Binding-site contacts:
Ligand atom C2 contacts residue ILE208 of chain 1.D at 4.5 Å (hydrophobic).
Ligand atom O3 contacts residue ASN223 of chain 1.D at 2.8 Å (h-bond).
Ligand atom C3 contacts residue ILE208 of chain 1.D at 4.3 Å (hydrophobic).
Ligand atom C2 contacts residue GLU207 of chain 1.D at 4.0 Å.
Ligand atom O3 contacts residue LEU224 of chain 1.D at 3.3 Å.
Ligand atom O3 contacts residue ILE208 of chain 1.D at 3.3 Å.
Ligand atom C3 contacts residue ASN223 of chain 1.D at 3.2 Å.
Ligand atom O3 contacts residue TYR225 of chain 1.D at 3.1 Å (h-bond).
Ligand atom C1 contacts residue TYR225 of chain 1.D at 3.8 Å (hydrophobic).
Ligand atom C2 contacts residue TYR225 of chain 1.D at 4.2 Å (hydrophobic).
Ligand atom C3 contacts residue LEU224 of chain 1.D at 4.4 Å (hydrophobic).
Ligand atom C2 contacts residue ASN223 of chain 1.D at 4.5 Å.
Ligand atom C3 contacts residue TYR225 of chain 1.D at 3.5 Å (hydrophobic).

A small-molecule ligand and the protein it binds are described below.
Small molecule (SMILES): OCCCO

Sequence of chain 1.D:
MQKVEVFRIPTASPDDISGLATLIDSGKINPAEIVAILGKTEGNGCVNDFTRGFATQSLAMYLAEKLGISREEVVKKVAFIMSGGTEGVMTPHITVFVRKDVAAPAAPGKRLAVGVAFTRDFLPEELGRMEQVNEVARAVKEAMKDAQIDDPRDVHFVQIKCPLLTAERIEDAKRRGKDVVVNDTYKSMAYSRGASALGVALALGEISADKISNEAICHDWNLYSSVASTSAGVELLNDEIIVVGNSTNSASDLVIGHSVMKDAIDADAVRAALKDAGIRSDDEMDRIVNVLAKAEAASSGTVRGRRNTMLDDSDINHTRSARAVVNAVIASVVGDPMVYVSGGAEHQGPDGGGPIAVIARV